A small-molecule ligand and the protein it binds are described below.
Small molecule (SMILES): CC(=O)N[C@H]1[C@H](O[C@H]2[C@H](O)[C@@H](NC(C)=O)CO[C@@H]2CO)O[C@H](CO)[C@@H](O)[C@@H]1O

Sequence of chain 1.E:
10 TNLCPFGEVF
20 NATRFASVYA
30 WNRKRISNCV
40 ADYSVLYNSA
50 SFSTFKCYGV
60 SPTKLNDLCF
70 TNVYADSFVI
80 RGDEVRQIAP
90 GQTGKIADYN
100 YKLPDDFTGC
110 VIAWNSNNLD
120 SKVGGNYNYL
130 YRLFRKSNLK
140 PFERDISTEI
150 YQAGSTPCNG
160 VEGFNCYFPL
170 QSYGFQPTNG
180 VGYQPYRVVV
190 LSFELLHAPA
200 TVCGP

Sequence of chain 1.B:
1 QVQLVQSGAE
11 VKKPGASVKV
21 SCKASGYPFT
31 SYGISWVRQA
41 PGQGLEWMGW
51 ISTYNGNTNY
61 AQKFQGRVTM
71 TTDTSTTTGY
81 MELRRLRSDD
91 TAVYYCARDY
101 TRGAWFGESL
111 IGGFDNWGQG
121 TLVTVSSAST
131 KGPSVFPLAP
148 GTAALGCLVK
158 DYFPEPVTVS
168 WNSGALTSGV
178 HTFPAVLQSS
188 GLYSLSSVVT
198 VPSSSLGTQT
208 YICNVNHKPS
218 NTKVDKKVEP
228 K

Binding-site contacts:
Ligand atom N2 contacts residue ASN20 of chain 1.E at 3.1 Å (h-bond).
Ligand atom C8 contacts residue TYR50 of chain 1.A at 3.4 Å (hydrophobic).
Ligand atom O6 contacts residue VAL44 of chain 1.E at 3.9 Å.
Ligand atom C7 contacts residue GLY16 of chain 1.E at 3.5 Å.
Ligand atom C8 contacts residue GLY16 of chain 1.E at 3.9 Å.
Ligand atom C5 contacts residue ASN20 of chain 1.E at 3.5 Å.
Ligand atom C8 contacts residue ARG55 of chain 1.A at 3.9 Å.
Ligand atom O7 contacts residue ASN20 of chain 1.E at 4.4 Å.
Ligand atom C4 contacts residue ASN20 of chain 1.E at 4.2 Å.
Ligand atom N2 contacts residue THR57 of chain 1.A at 3.9 Å.
Ligand atom N2 contacts residue GLY16 of chain 1.E at 4.2 Å.
Ligand atom O7 contacts residue GLY16 of chain 1.E at 3.4 Å.
Ligand atom O5 contacts residue ASN20 of chain 1.E at 2.2 Å (h-bond).
Ligand atom O5 contacts residue TYR100 of chain 1.B at 4.2 Å.
Ligand atom C7 contacts residue THR57 of chain 1.A at 4.3 Å.
Ligand atom C3 contacts residue ASN20 of chain 1.E at 3.8 Å.
Ligand atom C8 contacts residue PHE15 of chain 1.E at 4.2 Å (hydrophobic).
Ligand atom C7 contacts residue ASN20 of chain 1.E at 4.0 Å.
Ligand atom O7 contacts residue TYR50 of chain 1.A at 4.0 Å.
Ligand atom C2 contacts residue TYR100 of chain 1.B at 4.2 Å (hydrophobic).
Ligand atom C7 contacts residue TYR50 of chain 1.A at 4.0 Å (hydrophobic).
Ligand atom C8 contacts residue LEU45 of chain 1.E at 3.5 Å (hydrophobic).
Ligand atom C1 contacts residue ASN20 of chain 1.E at 1.4 Å.
Ligand atom O6 contacts residue TYR50 of chain 1.A at 3.9 Å.
Ligand atom C8 contacts residue ALA56 of chain 1.A at 4.4 Å (hydrophobic).
Ligand atom C8 contacts residue PHE19 of chain 1.E at 4.3 Å (hydrophobic).
Ligand atom C8 contacts residue THR57 of chain 1.A at 3.8 Å.
Ligand atom C1 contacts residue TYR100 of chain 1.B at 4.0 Å (hydrophobic).
Ligand atom C6 contacts residue TYR50 of chain 1.A at 3.2 Å (hydrophobic).
Ligand atom C2 contacts residue ASN20 of chain 1.E at 2.5 Å.

Sequence of chain 1.A:
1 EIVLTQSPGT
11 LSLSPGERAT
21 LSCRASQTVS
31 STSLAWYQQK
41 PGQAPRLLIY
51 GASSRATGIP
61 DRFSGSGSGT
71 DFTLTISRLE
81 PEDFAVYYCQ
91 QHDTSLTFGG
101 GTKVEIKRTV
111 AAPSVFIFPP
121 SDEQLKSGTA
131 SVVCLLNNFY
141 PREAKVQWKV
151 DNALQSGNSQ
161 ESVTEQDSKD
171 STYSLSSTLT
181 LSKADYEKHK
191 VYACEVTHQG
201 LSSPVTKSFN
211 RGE